Sequence of chain 1.Z:
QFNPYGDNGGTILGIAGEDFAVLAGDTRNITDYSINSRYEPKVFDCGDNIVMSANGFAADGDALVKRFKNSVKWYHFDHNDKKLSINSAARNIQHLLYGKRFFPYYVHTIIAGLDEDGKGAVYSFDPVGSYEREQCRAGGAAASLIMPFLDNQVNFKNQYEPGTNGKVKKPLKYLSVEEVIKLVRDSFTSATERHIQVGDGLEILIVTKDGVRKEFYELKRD

The protein below binds the small molecule below.
Small molecule (SMILES): CC[C@H](C)[C@H](NC(=O)[C@H]([C@@H](C)CC)N(C)C(C)=O)C(=O)N[C@H](C(=O)N[C@@H](CC(C)C)[C@H](O)[C@H](C)CO)[C@@H](C)O

Sequence of chain 1.Y:
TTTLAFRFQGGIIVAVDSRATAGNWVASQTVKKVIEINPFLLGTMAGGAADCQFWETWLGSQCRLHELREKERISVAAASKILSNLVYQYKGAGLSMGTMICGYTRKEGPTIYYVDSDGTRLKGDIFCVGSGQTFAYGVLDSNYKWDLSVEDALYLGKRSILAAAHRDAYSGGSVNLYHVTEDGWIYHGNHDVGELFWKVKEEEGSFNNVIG

Binding-site contacts:
Ligand atom CB contacts residue THR21 of chain 1.Y at 3.9 Å.
Ligand atom C contacts residue GLY47 of chain 1.Y at 3.5 Å.
Ligand atom CA contacts residue GLY47 of chain 1.Y at 3.7 Å.
Ligand atom N contacts residue THR21 of chain 1.Y at 3.0 Å (h-bond).
Ligand atom C26 contacts residue GLY47 of chain 1.Y at 3.2 Å.
Ligand atom CA contacts residue ASP126 of chain 1.Z at 3.9 Å.
Ligand atom C27 contacts residue GLY47 of chain 1.Y at 3.5 Å.
Ligand atom C contacts residue THR1 of chain 1.Y at 1.6 Å.
Ligand atom O contacts residue ASP126 of chain 1.Z at 3.7 Å.
Ligand atom CA contacts residue THR21 of chain 1.Y at 3.9 Å.
Ligand atom C28 contacts residue THR1 of chain 1.Y at 2.6 Å.
Ligand atom CG2 contacts residue ALA20 of chain 1.Y at 3.5 Å (hydrophobic).
Ligand atom O contacts residue ALA49 of chain 1.Y at 3.3 Å (h-bond).
Ligand atom CA contacts residue GLY47 of chain 1.Y at 3.4 Å.
Ligand atom CG2 contacts residue THR21 of chain 1.Y at 2.9 Å.
Ligand atom N contacts residue THR1 of chain 1.Y at 3.7 Å.
Ligand atom O contacts residue GLY48 of chain 1.Y at 3.9 Å.
Ligand atom CD1 contacts residue VAL128 of chain 1.Z at 3.6 Å (hydrophobic).
Ligand atom O contacts residue THR21 of chain 1.Y at 3.3 Å (h-bond).
Ligand atom OG1 contacts residue GLY47 of chain 1.Y at 3.4 Å (h-bond).
Ligand atom C contacts residue THR21 of chain 1.Y at 3.9 Å.
Ligand atom N contacts residue ASP126 of chain 1.Z at 3.3 Å (salt-bridge).
Ligand atom N contacts residue GLY47 of chain 1.Y at 3.0 Å (h-bond).
Ligand atom CD1 contacts residue ASP126 of chain 1.Z at 3.9 Å.
Ligand atom O contacts residue PRO127 of chain 1.Z at 3.2 Å.
Ligand atom C27 contacts residue THR1 of chain 1.Y at 2.5 Å.
Ligand atom C23 contacts residue LYS33 of chain 1.Y at 3.6 Å.
Ligand atom C24 contacts residue ARG19 of chain 1.Y at 3.8 Å.
Ligand atom CA contacts residue THR1 of chain 1.Y at 2.3 Å.
Ligand atom O contacts residue THR1 of chain 1.Y at 2.3 Å (h-bond).
Ligand atom CA contacts residue THR21 of chain 1.Y at 3.8 Å.
Ligand atom O7 contacts residue SER131 of chain 1.Y at 3.7 Å.
Ligand atom C23 contacts residue THR1 of chain 1.Y at 3.4 Å.
Ligand atom C26 contacts residue THR1 of chain 1.Y at 2.8 Å.
Ligand atom O contacts residue TYR170 of chain 1.Y at 3.8 Å.
Ligand atom C29 contacts residue THR1 of chain 1.Y at 1.6 Å.
Ligand atom O contacts residue ALA20 of chain 1.Y at 3.5 Å.
Ligand atom O7 contacts residue THR1 of chain 1.Y at 3.0 Å (h-bond).
Ligand atom C25 contacts residue ALA49 of chain 1.Y at 3.8 Å (hydrophobic).
Ligand atom CB contacts residue ASP126 of chain 1.Z at 3.9 Å.